A protein and the small-molecule ligand that binds it are described below.
Small molecule (SMILES): CC[C@H](C)[C@H](NC(=O)[C@@H]1CCCN1C(=O)[C@H](C)NC(=O)[C@H](Cc1ccc(O)cc1)NC(=O)[C@H](CC(=O)O)NC(=O)[C@H](Cc1ccc(O)cc1)NC(=O)[C@@H]1CCCN1C(=O)[C@H](C)NC(=O)[C@@H](N)CCCCN)C(=O)O

Binding-site contacts:
Ligand atom C contacts residue TRP73 of chain 1.C at 3.4 Å (hydrophobic).
Ligand atom O contacts residue TRP147 of chain 1.C at 3.0 Å (h-bond).
Ligand atom C contacts residue TYR84 of chain 1.C at 3.3 Å (hydrophobic).
Ligand atom OD1 contacts residue TYR156 of chain 1.C at 3.3 Å.
Ligand atom CD1 contacts residue HIS155 of chain 1.C at 3.3 Å.
Ligand atom CB contacts residue TRP73 of chain 1.C at 3.4 Å (hydrophobic).
Ligand atom CG contacts residue TRP167 of chain 1.C at 3.3 Å (hydrophobic).
Ligand atom N contacts residue TYR156 of chain 1.C at 3.1 Å (h-bond).
Ligand atom OH contacts residue SER150 of chain 1.C at 2.6 Å (h-bond).
Ligand atom OXT contacts residue ASN80 of chain 1.C at 2.8 Å (h-bond).
Ligand atom O contacts residue HIS155 of chain 1.C at 2.8 Å (h-bond).
Ligand atom CZ contacts residue SER150 of chain 1.C at 3.2 Å.
Ligand atom O contacts residue LYS66 of chain 1.C at 2.6 Å (salt-bridge).
Ligand atom N contacts residue GLU63 of chain 1.C at 3.0 Å (salt-bridge).
Ligand atom CG contacts residue GLN97 of chain 1.C at 3.3 Å.
Ligand atom OD2 contacts residue TRP73 of chain 1.C at 3.3 Å.
Ligand atom N contacts residue GLN70 of chain 1.C at 3.0 Å (h-bond).
Ligand atom N contacts residue TYR7 of chain 1.C at 3.3 Å (h-bond).
Ligand atom O contacts residue TRP73 of chain 1.C at 3.0 Å (h-bond).
Ligand atom CE2 contacts residue SER150 of chain 1.C at 3.2 Å.
Ligand atom N contacts residue TYR7 of chain 1.C at 3.3 Å (h-bond).
Ligand atom CA contacts residue TYR159 of chain 1.C at 3.4 Å (hydrophobic).
Ligand atom N contacts residue TYR159 of chain 1.C at 3.4 Å (h-bond).
Ligand atom OD2 contacts residue GLN70 of chain 1.C at 3.4 Å (h-bond).
Ligand atom N contacts residue SER77 of chain 1.C at 2.9 Å (h-bond).
Ligand atom O contacts residue LYS146 of chain 1.C at 3.4 Å (salt-bridge).
Ligand atom O contacts residue TYR84 of chain 1.C at 2.6 Å (h-bond).
Ligand atom C contacts residue TYR7 of chain 1.C at 3.3 Å (hydrophobic).
Ligand atom O contacts residue TYR159 of chain 1.C at 2.8 Å (h-bond).
Ligand atom O contacts residue TYR7 of chain 1.C at 3.3 Å.
Ligand atom OD1 contacts residue GLN97 of chain 1.C at 2.9 Å (h-bond).
Ligand atom CE contacts residue TRP167 of chain 1.C at 3.4 Å (hydrophobic).
Ligand atom O contacts residue THR143 of chain 1.C at 2.9 Å (h-bond).
Ligand atom CD2 contacts residue ALA152 of chain 1.C at 3.3 Å (hydrophobic).
Ligand atom O contacts residue TRP73 of chain 1.C at 3.2 Å (h-bond).
Ligand atom N contacts residue TYR171 of chain 1.C at 2.8 Å (h-bond).
Ligand atom OXT contacts residue TYR84 of chain 1.C at 3.2 Å (h-bond).
Ligand atom CD contacts residue GLU63 of chain 1.C at 3.2 Å.
Ligand atom OD2 contacts residue GLN97 of chain 1.C at 2.6 Å (h-bond).
Ligand atom CA contacts residue TRP73 of chain 1.C at 3.3 Å (hydrophobic).

Sequence of chain 1.C:
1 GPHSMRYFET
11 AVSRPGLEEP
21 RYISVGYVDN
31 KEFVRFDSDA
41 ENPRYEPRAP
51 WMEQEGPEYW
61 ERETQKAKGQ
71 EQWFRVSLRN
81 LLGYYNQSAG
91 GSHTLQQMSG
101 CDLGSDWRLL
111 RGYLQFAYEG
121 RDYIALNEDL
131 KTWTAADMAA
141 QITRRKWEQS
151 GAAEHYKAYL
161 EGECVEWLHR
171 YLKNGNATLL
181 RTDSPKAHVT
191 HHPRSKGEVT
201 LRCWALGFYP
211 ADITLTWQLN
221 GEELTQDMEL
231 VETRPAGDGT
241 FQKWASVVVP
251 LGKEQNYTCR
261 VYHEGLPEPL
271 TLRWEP